Sequence of chain 1.B:
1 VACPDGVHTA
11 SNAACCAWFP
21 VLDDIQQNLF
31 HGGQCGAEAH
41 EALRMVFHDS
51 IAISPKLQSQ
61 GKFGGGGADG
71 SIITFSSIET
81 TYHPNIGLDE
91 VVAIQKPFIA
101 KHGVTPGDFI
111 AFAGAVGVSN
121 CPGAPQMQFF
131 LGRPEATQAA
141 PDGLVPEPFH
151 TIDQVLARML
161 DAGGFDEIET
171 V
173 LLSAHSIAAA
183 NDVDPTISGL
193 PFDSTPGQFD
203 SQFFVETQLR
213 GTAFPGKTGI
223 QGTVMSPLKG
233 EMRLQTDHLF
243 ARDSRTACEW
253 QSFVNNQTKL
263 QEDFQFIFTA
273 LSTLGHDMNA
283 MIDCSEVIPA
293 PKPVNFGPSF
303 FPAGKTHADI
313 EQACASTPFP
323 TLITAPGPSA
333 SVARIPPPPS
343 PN

Binding-site contacts:
Ligand atom C1 contacts residue THR323 of chain 1.B at 1.4 Å.
Ligand atom O4 contacts residue HIS309 of chain 1.B at 3.0 Å (h-bond).
Ligand atom O6 contacts residue THR323 of chain 1.B at 3.9 Å.
Ligand atom C4 contacts residue ALA310 of chain 1.B at 3.8 Å (hydrophobic).
Ligand atom O3 contacts residue THR323 of chain 1.B at 4.4 Å.
Ligand atom C5 contacts residue THR323 of chain 1.B at 2.8 Å.
Ligand atom C2 contacts residue HIS309 of chain 1.B at 3.9 Å.
Ligand atom C2 contacts residue THR323 of chain 1.B at 2.4 Å.
Ligand atom O2 contacts residue THR323 of chain 1.B at 3.7 Å.
Ligand atom C1 contacts residue HIS309 of chain 1.B at 4.3 Å.
Ligand atom O6 contacts residue THR308 of chain 1.B at 4.0 Å.
Ligand atom O4 contacts residue THR323 of chain 1.B at 4.0 Å.
Ligand atom C5 contacts residue HIS309 of chain 1.B at 3.7 Å.
Ligand atom O6 contacts residue ALA310 of chain 1.B at 4.0 Å.
Ligand atom C4 contacts residue HIS309 of chain 1.B at 3.7 Å.
Ligand atom C3 contacts residue THR323 of chain 1.B at 3.0 Å.
Ligand atom O6 contacts residue HIS309 of chain 1.B at 3.8 Å.
Ligand atom O3 contacts residue HIS309 of chain 1.B at 3.8 Å.
Ligand atom C6 contacts residue THR323 of chain 1.B at 4.1 Å.
Ligand atom C3 contacts residue HIS309 of chain 1.B at 3.4 Å.
Ligand atom C6 contacts residue THR308 of chain 1.B at 3.9 Å.
Ligand atom O5 contacts residue THR323 of chain 1.B at 2.3 Å (h-bond).
Ligand atom C6 contacts residue ALA310 of chain 1.B at 3.2 Å (hydrophobic).
Ligand atom C5 contacts residue ALA310 of chain 1.B at 3.6 Å (hydrophobic).
Ligand atom O4 contacts residue ALA310 of chain 1.B at 2.8 Å.
Ligand atom C4 contacts residue THR323 of chain 1.B at 3.4 Å.
Ligand atom C6 contacts residue HIS309 of chain 1.B at 3.9 Å.

A small-molecule ligand and the protein it binds are described below.
Small molecule (SMILES): OC[C@H]1O[C@H](O[C@H]2[C@H](O)[C@H](O)CO[C@@H]2CO)[C@@H](O)[C@@H](O)[C@@H]1O